This small molecule binds to this protein.
Small molecule (SMILES): COc1ccc(C[C@H](NC(=O)[C@@H](C)NC(=O)CN2CCOCC2)C(=O)N[C@@H](Cc2ccccc2)C(=O)[C@H](C)CO)cc1

Sequence of chain 1.K:
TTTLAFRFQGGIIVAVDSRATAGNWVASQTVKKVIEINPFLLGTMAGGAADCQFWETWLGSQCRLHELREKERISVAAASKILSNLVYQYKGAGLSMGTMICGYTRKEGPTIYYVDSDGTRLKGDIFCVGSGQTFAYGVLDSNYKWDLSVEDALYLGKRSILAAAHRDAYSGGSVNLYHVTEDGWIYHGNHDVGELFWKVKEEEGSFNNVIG

Binding-site contacts:
Ligand atom C37 contacts residue THR1 of chain 1.K at 1.5 Å.
Ligand atom C4 contacts residue ASP126 of chain 1.L at 3.5 Å.
Ligand atom O27 contacts residue THR21 of chain 1.K at 3.2 Å (h-bond).
Ligand atom C43 contacts residue ALA49 of chain 1.K at 3.4 Å (hydrophobic).
Ligand atom C16 contacts residue GLY47 of chain 1.K at 3.4 Å.
Ligand atom C39 contacts residue MES1 of chain 1.FA at 3.5 Å.
Ligand atom C11 contacts residue THR21 of chain 1.K at 3.3 Å.
Ligand atom C38 contacts residue THR1 of chain 1.K at 2.4 Å.
Ligand atom O27 contacts residue ALA20 of chain 1.K at 3.3 Å.
Ligand atom N1 contacts residue ASP126 of chain 1.L at 3.4 Å (salt-bridge).
Ligand atom C6 contacts residue SER130 of chain 1.L at 3.4 Å.
Ligand atom O40 contacts residue MES1 of chain 1.FA at 2.1 Å (h-bond).
Ligand atom C44 contacts residue VAL31 of chain 1.K at 3.5 Å (hydrophobic).
Ligand atom C30 contacts residue GLY47 of chain 1.K at 3.5 Å.
Ligand atom N28 contacts residue THR1 of chain 1.K at 3.7 Å.
Ligand atom C38 contacts residue LYS33 of chain 1.K at 3.7 Å.
Ligand atom O32 contacts residue GLY47 of chain 1.K at 3.2 Å (h-bond).
Ligand atom C39 contacts residue THR1 of chain 1.K at 2.4 Å.
Ligand atom C29 contacts residue GLY47 of chain 1.K at 3.7 Å.
Ligand atom O14 contacts residue ALA49 of chain 1.K at 3.0 Å (h-bond).
Ligand atom C26 contacts residue GLY47 of chain 1.K at 3.5 Å.
Ligand atom O32 contacts residue THR1 of chain 1.K at 2.1 Å (h-bond).
Ligand atom C9 contacts residue ARG137 of chain 1.L at 3.6 Å.
Ligand atom N15 contacts residue THR21 of chain 1.K at 2.8 Å (h-bond).
Ligand atom C30 contacts residue THR1 of chain 1.K at 2.7 Å.
Ligand atom C29 contacts residue THR1 of chain 1.K at 2.4 Å.
Ligand atom C31 contacts residue THR1 of chain 1.K at 1.4 Å.
Ligand atom C37 contacts residue MES1 of chain 1.FA at 3.7 Å.
Ligand atom O32 contacts residue MES1 of chain 1.FA at 2.9 Å (h-bond).
Ligand atom O40 contacts residue THR1 of chain 1.K at 3.1 Å (h-bond).
Ligand atom O8 contacts residue SER124 of chain 1.L at 3.7 Å.
Ligand atom C37 contacts residue TYR170 of chain 1.K at 3.6 Å (hydrophobic).
Ligand atom C43 contacts residue VAL31 of chain 1.K at 3.6 Å (hydrophobic).
Ligand atom C38 contacts residue TYR170 of chain 1.K at 3.2 Å (hydrophobic).
Ligand atom C4 contacts residue SER130 of chain 1.L at 3.6 Å.
Ligand atom C13 contacts residue THR21 of chain 1.K at 3.5 Å.
Ligand atom N28 contacts residue GLY47 of chain 1.K at 2.8 Å (h-bond).
Ligand atom C44 contacts residue ALA49 of chain 1.K at 3.5 Å (hydrophobic).
Ligand atom O3 contacts residue ALA20 of chain 1.K at 3.7 Å.
Ligand atom C38 contacts residue ARG19 of chain 1.K at 3.4 Å.

Sequence of chain 1.L:
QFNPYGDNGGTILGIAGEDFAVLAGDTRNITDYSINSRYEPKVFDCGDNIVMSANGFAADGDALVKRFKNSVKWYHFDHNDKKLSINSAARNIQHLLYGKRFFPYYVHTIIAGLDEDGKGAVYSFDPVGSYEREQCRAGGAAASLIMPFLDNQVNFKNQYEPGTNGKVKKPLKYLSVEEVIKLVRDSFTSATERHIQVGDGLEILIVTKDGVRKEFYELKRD